Sequence of chain 1.A:
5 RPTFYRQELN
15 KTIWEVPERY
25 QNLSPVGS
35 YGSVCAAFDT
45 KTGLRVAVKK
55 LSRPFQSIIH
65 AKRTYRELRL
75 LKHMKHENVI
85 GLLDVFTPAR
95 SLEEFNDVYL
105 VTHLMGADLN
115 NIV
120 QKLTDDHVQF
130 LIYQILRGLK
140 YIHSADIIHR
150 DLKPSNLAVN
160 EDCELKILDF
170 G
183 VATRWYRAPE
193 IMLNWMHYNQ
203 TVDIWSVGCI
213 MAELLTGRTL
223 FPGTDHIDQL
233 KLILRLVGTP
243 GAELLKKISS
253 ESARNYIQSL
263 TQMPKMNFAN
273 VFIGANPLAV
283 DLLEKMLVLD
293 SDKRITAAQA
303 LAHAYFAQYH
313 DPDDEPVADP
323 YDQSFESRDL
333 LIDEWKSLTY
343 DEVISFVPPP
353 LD

A protein and the small-molecule ligand that binds it are described below.
Small molecule (SMILES): Nc1ccc2c(NC3CC3)nc(-c3ccccc3)nc2c1

Binding-site contacts:
Ligand atom CAE contacts residue TRP197 of chain 1.A at 3.9 Å (hydrophobic).
Ligand atom CAC contacts residue LEU195 of chain 1.A at 3.2 Å (hydrophobic).
Ligand atom CAU contacts residue GLU192 of chain 1.A at 3.7 Å.
Ligand atom NAA contacts residue LYS249 of chain 1.A at 3.9 Å.
Ligand atom CAD contacts residue SER251 of chain 1.A at 3.8 Å.
Ligand atom CAE contacts residue LEU195 of chain 1.A at 4.1 Å (hydrophobic).
Ligand atom CAF contacts residue SER251 of chain 1.A at 4.0 Å.
Ligand atom CAH contacts residue TRP197 of chain 1.A at 4.0 Å (hydrophobic).
Ligand atom CAG contacts residue ASP294 of chain 1.A at 3.8 Å.
Ligand atom CAH contacts residue LEU246 of chain 1.A at 3.5 Å (hydrophobic).
Ligand atom CAD contacts residue TRP197 of chain 1.A at 4.0 Å (hydrophobic).
Ligand atom CAB contacts residue SER252 of chain 1.A at 3.5 Å.
Ligand atom CAO contacts residue TRP197 of chain 1.A at 3.4 Å (hydrophobic).
Ligand atom N3 contacts residue TRP197 of chain 1.A at 3.4 Å.
Ligand atom CAK contacts residue LEU195 of chain 1.A at 3.9 Å (hydrophobic).
Ligand atom CAI contacts residue TRP197 of chain 1.A at 3.2 Å (hydrophobic).
Ligand atom CAD contacts residue SER252 of chain 1.A at 3.6 Å.
Ligand atom NAN contacts residue GLU192 of chain 1.A at 3.8 Å.
Ligand atom CAI contacts residue LYS249 of chain 1.A at 3.5 Å.
Ligand atom CAG contacts residue ASP292 of chain 1.A at 3.6 Å.
Ligand atom CAP contacts residue ILE250 of chain 1.A at 3.8 Å (hydrophobic).
Ligand atom CAB contacts residue LEU195 of chain 1.A at 3.8 Å (hydrophobic).
Ligand atom CAB contacts residue ALA255 of chain 1.A at 3.9 Å (hydrophobic).
Ligand atom CAG contacts residue TRP197 of chain 1.A at 3.8 Å (hydrophobic).
Ligand atom C4 contacts residue TRP197 of chain 1.A at 3.5 Å (hydrophobic).
Ligand atom CAJ contacts residue LEU195 of chain 1.A at 3.4 Å (hydrophobic).
Ligand atom CAK contacts residue LEU291 of chain 1.A at 3.8 Å (hydrophobic).
Ligand atom CAU contacts residue LEU195 of chain 1.A at 3.8 Å (hydrophobic).
Ligand atom CAF contacts residue TRP197 of chain 1.A at 3.3 Å (hydrophobic).
Ligand atom C5 contacts residue LEU246 of chain 1.A at 4.1 Å (hydrophobic).
Ligand atom CAP contacts residue TRP197 of chain 1.A at 3.7 Å (hydrophobic).
Ligand atom CAG contacts residue LEU246 of chain 1.A at 3.9 Å (hydrophobic).
Ligand atom CAF contacts residue ILE250 of chain 1.A at 3.9 Å (hydrophobic).
Ligand atom C5 contacts residue TRP197 of chain 1.A at 3.8 Å (hydrophobic).
Ligand atom C2 contacts residue ILE250 of chain 1.A at 4.0 Å (hydrophobic).
Ligand atom CAO contacts residue ASP294 of chain 1.A at 3.8 Å.
Ligand atom NAA contacts residue TRP197 of chain 1.A at 3.6 Å.
Ligand atom NAA contacts residue ASP294 of chain 1.A at 3.0 Å (salt-bridge).
Ligand atom CAC contacts residue ALA255 of chain 1.A at 3.7 Å (hydrophobic).
Ligand atom C2 contacts residue TRP197 of chain 1.A at 3.6 Å (hydrophobic).